Sequence of chain 1.A:
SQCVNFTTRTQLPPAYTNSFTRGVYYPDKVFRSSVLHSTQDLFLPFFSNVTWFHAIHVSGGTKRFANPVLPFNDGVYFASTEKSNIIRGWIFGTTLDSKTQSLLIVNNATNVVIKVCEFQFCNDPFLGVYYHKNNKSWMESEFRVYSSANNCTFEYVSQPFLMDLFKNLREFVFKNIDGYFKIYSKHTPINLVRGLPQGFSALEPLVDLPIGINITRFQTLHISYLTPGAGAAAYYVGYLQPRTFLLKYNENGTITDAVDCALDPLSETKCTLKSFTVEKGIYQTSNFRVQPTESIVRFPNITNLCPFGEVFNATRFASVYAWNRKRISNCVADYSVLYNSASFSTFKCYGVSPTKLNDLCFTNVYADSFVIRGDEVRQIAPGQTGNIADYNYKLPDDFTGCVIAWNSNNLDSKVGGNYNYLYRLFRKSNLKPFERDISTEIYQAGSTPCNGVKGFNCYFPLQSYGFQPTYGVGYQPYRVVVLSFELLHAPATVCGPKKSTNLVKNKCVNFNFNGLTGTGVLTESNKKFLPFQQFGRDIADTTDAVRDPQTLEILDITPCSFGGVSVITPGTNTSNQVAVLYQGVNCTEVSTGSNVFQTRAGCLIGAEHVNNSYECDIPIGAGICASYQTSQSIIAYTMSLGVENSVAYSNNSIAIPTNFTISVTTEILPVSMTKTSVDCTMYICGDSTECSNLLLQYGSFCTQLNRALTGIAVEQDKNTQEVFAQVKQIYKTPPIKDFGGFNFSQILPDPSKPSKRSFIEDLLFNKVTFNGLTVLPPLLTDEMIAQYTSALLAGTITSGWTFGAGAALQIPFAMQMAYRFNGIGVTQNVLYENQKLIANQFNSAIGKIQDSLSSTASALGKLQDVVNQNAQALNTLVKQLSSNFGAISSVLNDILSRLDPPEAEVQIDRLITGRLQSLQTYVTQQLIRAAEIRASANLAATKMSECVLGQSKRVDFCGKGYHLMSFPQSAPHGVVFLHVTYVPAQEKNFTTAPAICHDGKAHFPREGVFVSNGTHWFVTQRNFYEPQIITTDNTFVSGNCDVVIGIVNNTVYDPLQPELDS

Binding-site contacts:
Ligand atom C1 contacts residue ASN1071 of chain 1.A at 1.4 Å.
Ligand atom C5 contacts residue ASN1071 of chain 1.A at 3.6 Å.
Ligand atom O5 contacts residue ASN1071 of chain 1.A at 2.2 Å (h-bond).
Ligand atom C2 contacts residue ASN1071 of chain 1.A at 2.5 Å.
Ligand atom C3 contacts residue ASN1071 of chain 1.A at 3.8 Å.
Ligand atom C4 contacts residue ASN1071 of chain 1.A at 4.1 Å.
Ligand atom C7 contacts residue ASN1071 of chain 1.A at 4.1 Å.
Ligand atom N2 contacts residue ASN1071 of chain 1.A at 3.1 Å (h-bond).

The protein below binds the small molecule below.
Small molecule (SMILES): CC(=O)N[C@@H]1[C@@H](O)[C@H](O)[C@@H](CO)O[C@H]1O